Sequence of chain 1.A:
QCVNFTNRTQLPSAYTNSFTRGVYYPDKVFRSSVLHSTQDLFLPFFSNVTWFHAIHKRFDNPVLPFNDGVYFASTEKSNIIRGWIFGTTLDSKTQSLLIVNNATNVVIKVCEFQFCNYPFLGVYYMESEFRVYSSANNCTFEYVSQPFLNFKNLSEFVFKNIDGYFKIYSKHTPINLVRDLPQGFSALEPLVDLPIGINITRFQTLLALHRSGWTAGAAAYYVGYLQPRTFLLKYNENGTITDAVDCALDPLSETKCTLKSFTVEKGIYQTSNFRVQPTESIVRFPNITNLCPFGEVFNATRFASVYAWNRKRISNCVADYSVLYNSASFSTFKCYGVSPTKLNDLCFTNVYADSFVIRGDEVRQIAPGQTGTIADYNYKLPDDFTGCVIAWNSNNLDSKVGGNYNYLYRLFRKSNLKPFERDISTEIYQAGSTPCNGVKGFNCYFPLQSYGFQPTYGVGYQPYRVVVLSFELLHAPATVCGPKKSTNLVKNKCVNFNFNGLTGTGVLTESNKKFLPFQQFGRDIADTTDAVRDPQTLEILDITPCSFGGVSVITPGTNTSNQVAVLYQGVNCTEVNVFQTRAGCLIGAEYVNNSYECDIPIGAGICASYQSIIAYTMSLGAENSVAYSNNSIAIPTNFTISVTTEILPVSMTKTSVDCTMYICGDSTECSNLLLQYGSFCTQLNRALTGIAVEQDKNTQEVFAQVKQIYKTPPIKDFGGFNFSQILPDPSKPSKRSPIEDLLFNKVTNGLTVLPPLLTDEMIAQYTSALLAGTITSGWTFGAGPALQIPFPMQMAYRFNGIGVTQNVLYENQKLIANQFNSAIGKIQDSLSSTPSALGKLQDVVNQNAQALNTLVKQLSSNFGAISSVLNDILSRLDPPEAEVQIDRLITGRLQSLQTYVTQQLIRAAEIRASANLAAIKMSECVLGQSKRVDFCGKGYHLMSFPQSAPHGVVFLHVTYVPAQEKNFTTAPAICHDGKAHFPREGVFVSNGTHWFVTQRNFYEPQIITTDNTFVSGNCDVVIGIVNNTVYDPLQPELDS

Binding-site contacts:
Ligand atom C8 contacts residue ASN709 of chain 1.A at 3.4 Å.
Ligand atom C8 contacts residue ASN710 of chain 1.A at 4.2 Å.
Ligand atom O5 contacts residue ASN709 of chain 1.A at 2.4 Å (h-bond).
Ligand atom C5 contacts residue ASN709 of chain 1.A at 3.7 Å.
Ligand atom C8 contacts residue PRO1079 of chain 1.A at 4.2 Å (hydrophobic).
Ligand atom N2 contacts residue ASN709 of chain 1.A at 2.9 Å (h-bond).
Ligand atom C7 contacts residue ASN709 of chain 1.A at 3.2 Å.
Ligand atom C3 contacts residue ASN709 of chain 1.A at 3.8 Å.
Ligand atom N2 contacts residue GLY1131 of chain 1.A at 4.5 Å.
Ligand atom C1 contacts residue ASN709 of chain 1.A at 1.4 Å.
Ligand atom C2 contacts residue ASN709 of chain 1.A at 2.4 Å.
Ligand atom C4 contacts residue ASN709 of chain 1.A at 4.2 Å.
Ligand atom O7 contacts residue ILE1130 of chain 1.A at 4.3 Å.
Ligand atom C7 contacts residue GLY1131 of chain 1.A at 3.9 Å.
Ligand atom C8 contacts residue GLY1131 of chain 1.A at 3.7 Å.
Ligand atom O7 contacts residue ASN709 of chain 1.A at 3.3 Å (h-bond).
Ligand atom O7 contacts residue GLY1131 of chain 1.A at 4.1 Å.
Ligand atom O5 contacts residue ASP796 of chain 1.B at 4.3 Å.

This small molecule binds to this protein.
Small molecule (SMILES): CC(=O)N[C@@H]1[C@@H](O)[C@H](O)[C@@H](CO)O[C@H]1O

Sequence of chain 1.B:
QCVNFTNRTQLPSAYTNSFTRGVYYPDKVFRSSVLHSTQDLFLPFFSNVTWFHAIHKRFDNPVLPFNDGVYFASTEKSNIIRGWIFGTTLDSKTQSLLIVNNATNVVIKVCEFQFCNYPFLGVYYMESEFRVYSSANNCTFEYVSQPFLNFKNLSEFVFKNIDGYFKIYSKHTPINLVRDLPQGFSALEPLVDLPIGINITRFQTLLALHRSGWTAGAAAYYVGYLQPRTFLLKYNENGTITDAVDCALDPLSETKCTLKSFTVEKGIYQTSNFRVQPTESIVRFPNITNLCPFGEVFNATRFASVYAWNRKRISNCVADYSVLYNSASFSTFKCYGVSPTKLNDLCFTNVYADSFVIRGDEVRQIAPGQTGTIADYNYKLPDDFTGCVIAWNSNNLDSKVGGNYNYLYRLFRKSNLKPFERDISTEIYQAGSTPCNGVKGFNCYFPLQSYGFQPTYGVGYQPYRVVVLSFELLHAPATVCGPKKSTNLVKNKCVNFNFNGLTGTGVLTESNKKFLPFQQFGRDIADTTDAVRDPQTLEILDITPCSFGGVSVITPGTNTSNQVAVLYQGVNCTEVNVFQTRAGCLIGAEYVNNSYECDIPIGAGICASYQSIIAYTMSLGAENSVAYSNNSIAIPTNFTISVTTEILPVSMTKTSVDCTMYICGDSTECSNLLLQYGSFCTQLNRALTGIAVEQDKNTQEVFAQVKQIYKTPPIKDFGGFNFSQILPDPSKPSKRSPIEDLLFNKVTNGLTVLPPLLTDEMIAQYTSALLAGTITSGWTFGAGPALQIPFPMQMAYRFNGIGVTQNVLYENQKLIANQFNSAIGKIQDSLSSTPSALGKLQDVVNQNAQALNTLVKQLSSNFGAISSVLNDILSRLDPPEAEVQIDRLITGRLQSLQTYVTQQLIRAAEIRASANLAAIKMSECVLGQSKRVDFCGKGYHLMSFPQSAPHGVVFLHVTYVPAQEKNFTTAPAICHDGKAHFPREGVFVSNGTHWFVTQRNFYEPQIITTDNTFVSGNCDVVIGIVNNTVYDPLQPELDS